Sequence of chain 1.A:
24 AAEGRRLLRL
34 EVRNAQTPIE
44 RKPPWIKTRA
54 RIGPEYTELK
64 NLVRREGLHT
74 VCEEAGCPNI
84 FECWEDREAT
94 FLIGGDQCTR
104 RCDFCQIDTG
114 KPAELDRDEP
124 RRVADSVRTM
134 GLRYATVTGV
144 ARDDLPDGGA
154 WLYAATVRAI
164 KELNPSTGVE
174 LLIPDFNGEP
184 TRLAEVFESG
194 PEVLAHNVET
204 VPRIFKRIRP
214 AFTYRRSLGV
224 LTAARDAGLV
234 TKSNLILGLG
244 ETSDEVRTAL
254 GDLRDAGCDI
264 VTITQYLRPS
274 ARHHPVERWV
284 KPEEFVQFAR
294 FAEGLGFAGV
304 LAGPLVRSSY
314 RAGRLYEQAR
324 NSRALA

A protein and the small-molecule ligand that binds it are described below.
Small molecule (SMILES): C[C@H]1O[C@@H](n2cnc3c(N)ncnc32)[C@H](O)[C@@H]1O

Sequence of chain 1.B:
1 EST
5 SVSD

Binding-site contacts:
Ligand atom C5 contacts residue XOK4 of chain 1.B at 3.6 Å.
Ligand atom N1 contacts residue ARG310 of chain 1.A at 3.6 Å (salt-bridge).
Ligand atom O3' contacts residue MET1 of chain 1.P at 3.5 Å.
Ligand atom C5' contacts residue MET1 of chain 1.P at 3.9 Å (hydrophobic).
Ligand atom C3' contacts residue MET1 of chain 1.P at 3.9 Å (hydrophobic).
Ligand atom N1 contacts residue TYR269 of chain 1.A at 3.7 Å.
Ligand atom O2' contacts residue GLU202 of chain 1.A at 2.6 Å (salt-bridge).
Ligand atom C2 contacts residue XOK4 of chain 1.B at 3.7 Å.
Ligand atom N6 contacts residue PHE107 of chain 1.A at 2.9 Å (h-bond).
Ligand atom C5 contacts residue PHE107 of chain 1.A at 3.9 Å (hydrophobic).
Ligand atom C8 contacts residue XOK4 of chain 1.B at 3.8 Å.
Ligand atom O3' contacts residue GLU202 of chain 1.A at 3.1 Å (salt-bridge).
Ligand atom O3' contacts residue LEU175 of chain 1.A at 3.9 Å.
Ligand atom O2' contacts residue ASN200 of chain 1.A at 3.4 Å (h-bond).
Ligand atom C5' contacts residue VAL74 of chain 1.A at 3.6 Å (hydrophobic).
Ligand atom N1 contacts residue LEU270 of chain 1.A at 3.3 Å (h-bond).
Ligand atom N3 contacts residue XOK4 of chain 1.B at 3.9 Å.
Ligand atom C4 contacts residue ILE239 of chain 1.A at 3.9 Å (hydrophobic).
Ligand atom C4 contacts residue XOK4 of chain 1.B at 3.8 Å.
Ligand atom O4' contacts residue XOK4 of chain 1.B at 3.3 Å.
Ligand atom N6 contacts residue LEU270 of chain 1.A at 2.7 Å (h-bond).
Ligand atom C2' contacts residue GLU202 of chain 1.A at 3.1 Å.
Ligand atom C2 contacts residue GLN268 of chain 1.A at 3.8 Å.
Ligand atom N7 contacts residue PHE107 of chain 1.A at 3.5 Å (h-bond).
Ligand atom C6 contacts residue LEU270 of chain 1.A at 3.7 Å (hydrophobic).
Ligand atom O3' contacts residue ASN200 of chain 1.A at 3.1 Å (h-bond).
Ligand atom C6 contacts residue PHE107 of chain 1.A at 3.7 Å (hydrophobic).
Ligand atom C6 contacts residue XOK4 of chain 1.B at 3.5 Å.
Ligand atom N1 contacts residue XOK4 of chain 1.B at 3.5 Å (h-bond).
Ligand atom O2' contacts residue ASN237 of chain 1.A at 3.2 Å (h-bond).
Ligand atom N3 contacts residue ARG310 of chain 1.A at 3.5 Å (salt-bridge).
Ligand atom C2 contacts residue ARG310 of chain 1.A at 3.4 Å.
Ligand atom N9 contacts residue XOK4 of chain 1.B at 3.8 Å.
Ligand atom N6 contacts residue TYR269 of chain 1.A at 3.7 Å.
Ligand atom C5' contacts residue XOK4 of chain 1.B at 3.7 Å.
Ligand atom C8 contacts residue PHE107 of chain 1.A at 3.8 Å (hydrophobic).
Ligand atom N7 contacts residue XOK4 of chain 1.B at 3.7 Å.
Ligand atom N3 contacts residue ILE239 of chain 1.A at 3.6 Å.
Ligand atom C3' contacts residue GLU202 of chain 1.A at 3.6 Å.
Ligand atom N6 contacts residue XOK4 of chain 1.B at 3.6 Å.